Binding-site contacts:
Ligand atom C3 contacts residue ASN600 of chain 1.B at 3.8 Å.
Ligand atom O5 contacts residue ASN600 of chain 1.B at 2.4 Å (h-bond).
Ligand atom C3 contacts residue THR601 of chain 1.B at 4.2 Å.
Ligand atom C2 contacts residue ASN600 of chain 1.B at 2.6 Å.
Ligand atom C2 contacts residue THR601 of chain 1.B at 4.5 Å.
Ligand atom O7 contacts residue ASN600 of chain 1.B at 3.2 Å (h-bond).
Ligand atom N2 contacts residue THR601 of chain 1.B at 3.7 Å.
Ligand atom C5 contacts residue ASN600 of chain 1.B at 3.7 Å.
Ligand atom C4 contacts residue ASN600 of chain 1.B at 4.3 Å.
Ligand atom C1 contacts residue ASN600 of chain 1.B at 1.5 Å.
Ligand atom N2 contacts residue ASN600 of chain 1.B at 3.0 Å (h-bond).
Ligand atom C8 contacts residue ASN600 of chain 1.B at 4.2 Å.
Ligand atom C7 contacts residue ASN600 of chain 1.B at 3.4 Å.
Ligand atom C8 contacts residue THR601 of chain 1.B at 4.4 Å.

Sequence of chain 1.B:
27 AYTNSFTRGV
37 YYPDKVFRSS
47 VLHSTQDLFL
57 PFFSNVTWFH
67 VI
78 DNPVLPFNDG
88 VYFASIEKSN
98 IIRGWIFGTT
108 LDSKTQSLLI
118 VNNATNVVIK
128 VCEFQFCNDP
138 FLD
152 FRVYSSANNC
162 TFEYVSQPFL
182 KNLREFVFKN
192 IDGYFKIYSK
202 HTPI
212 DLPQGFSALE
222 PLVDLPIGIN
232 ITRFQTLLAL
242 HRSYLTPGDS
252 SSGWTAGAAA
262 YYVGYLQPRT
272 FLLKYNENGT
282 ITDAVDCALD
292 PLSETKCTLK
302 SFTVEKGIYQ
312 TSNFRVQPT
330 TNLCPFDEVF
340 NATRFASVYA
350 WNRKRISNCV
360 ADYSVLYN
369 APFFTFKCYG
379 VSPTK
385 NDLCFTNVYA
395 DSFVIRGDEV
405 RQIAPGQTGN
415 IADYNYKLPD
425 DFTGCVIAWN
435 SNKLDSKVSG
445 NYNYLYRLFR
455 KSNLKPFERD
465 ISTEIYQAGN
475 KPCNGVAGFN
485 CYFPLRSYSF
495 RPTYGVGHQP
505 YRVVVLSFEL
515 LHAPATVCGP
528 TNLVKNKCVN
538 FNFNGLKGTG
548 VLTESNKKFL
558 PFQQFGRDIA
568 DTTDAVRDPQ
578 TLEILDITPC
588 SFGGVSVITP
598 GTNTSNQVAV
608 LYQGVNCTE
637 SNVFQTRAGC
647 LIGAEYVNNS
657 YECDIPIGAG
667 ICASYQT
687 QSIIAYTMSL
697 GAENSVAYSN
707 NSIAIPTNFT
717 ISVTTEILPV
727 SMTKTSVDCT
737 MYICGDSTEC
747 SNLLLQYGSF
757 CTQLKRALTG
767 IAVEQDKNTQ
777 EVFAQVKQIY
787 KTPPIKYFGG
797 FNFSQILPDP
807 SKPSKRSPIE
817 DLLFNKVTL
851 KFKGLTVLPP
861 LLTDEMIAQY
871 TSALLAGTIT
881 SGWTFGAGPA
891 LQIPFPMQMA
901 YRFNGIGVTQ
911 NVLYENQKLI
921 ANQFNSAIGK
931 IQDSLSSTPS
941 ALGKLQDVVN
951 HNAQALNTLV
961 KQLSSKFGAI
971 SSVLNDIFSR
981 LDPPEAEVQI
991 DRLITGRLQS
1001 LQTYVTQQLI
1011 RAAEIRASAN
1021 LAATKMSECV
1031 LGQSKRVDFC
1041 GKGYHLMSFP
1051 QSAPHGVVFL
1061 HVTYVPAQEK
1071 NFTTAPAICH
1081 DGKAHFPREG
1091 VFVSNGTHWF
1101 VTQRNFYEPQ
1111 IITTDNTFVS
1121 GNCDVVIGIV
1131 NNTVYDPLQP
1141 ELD

The small molecule below binds the protein below.
Small molecule (SMILES): CC(=O)N[C@@H]1[C@@H](O)[C@H](O)[C@@H](CO)O[C@H]1O